Sequence of chain 1.C:
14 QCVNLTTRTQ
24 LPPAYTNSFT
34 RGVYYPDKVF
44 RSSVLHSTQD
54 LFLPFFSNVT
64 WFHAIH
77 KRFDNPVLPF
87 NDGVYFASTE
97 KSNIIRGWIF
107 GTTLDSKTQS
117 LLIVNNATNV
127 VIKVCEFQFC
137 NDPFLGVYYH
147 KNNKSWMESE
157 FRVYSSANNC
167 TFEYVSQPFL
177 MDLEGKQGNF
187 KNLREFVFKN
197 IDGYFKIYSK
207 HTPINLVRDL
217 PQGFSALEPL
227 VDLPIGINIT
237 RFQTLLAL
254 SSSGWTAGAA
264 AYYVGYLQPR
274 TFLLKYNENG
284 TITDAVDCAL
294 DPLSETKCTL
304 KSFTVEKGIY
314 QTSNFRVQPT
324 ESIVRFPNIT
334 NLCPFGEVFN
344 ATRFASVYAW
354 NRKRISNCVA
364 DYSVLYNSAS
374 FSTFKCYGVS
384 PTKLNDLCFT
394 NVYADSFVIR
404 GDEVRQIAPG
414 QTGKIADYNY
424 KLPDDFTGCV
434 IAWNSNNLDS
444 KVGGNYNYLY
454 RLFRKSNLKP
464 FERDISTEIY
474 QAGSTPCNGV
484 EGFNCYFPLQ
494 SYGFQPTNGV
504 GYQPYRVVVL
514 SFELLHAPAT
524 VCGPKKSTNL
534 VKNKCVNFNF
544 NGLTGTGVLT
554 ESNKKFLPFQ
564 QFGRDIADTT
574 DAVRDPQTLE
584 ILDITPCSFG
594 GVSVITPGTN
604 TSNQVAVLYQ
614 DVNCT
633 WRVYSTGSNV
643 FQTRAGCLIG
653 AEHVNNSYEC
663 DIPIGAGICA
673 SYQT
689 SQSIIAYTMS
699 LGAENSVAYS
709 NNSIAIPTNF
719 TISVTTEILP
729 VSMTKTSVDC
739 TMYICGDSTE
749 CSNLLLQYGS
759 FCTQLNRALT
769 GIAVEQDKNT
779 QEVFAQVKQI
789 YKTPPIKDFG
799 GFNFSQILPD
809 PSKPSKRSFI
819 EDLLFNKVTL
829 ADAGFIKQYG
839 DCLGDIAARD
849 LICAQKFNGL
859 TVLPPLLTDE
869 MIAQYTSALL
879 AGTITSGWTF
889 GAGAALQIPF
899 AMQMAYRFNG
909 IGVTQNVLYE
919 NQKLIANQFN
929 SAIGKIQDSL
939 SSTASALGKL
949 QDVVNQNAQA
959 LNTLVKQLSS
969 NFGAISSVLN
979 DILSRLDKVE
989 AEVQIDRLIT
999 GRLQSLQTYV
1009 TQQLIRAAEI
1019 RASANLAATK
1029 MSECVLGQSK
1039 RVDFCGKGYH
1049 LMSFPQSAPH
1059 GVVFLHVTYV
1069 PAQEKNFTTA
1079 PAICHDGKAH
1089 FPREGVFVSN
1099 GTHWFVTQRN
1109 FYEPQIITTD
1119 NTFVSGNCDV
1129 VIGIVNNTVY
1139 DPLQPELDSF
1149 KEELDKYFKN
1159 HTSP

A protein and the small-molecule ligand that binds it are described below.
Small molecule (SMILES): CC(=O)N[C@@H]1[C@@H](O)[C@H](O)[C@@H](CO)O[C@H]1O

Binding-site contacts:
Ligand atom C4 contacts residue ASN61 of chain 1.C at 4.3 Å.
Ligand atom C3 contacts residue TYR28 of chain 1.C at 4.4 Å (hydrophobic).
Ligand atom N2 contacts residue ASN61 of chain 1.C at 2.8 Å (h-bond).
Ligand atom C8 contacts residue ASN61 of chain 1.C at 4.2 Å.
Ligand atom O7 contacts residue ASN61 of chain 1.C at 2.9 Å (h-bond).
Ligand atom C6 contacts residue TYR28 of chain 1.C at 4.5 Å (hydrophobic).
Ligand atom C2 contacts residue ASN61 of chain 1.C at 2.5 Å.
Ligand atom C5 contacts residue TYR28 of chain 1.C at 4.0 Å (hydrophobic).
Ligand atom O5 contacts residue ASN61 of chain 1.C at 2.5 Å (h-bond).
Ligand atom C5 contacts residue ASN61 of chain 1.C at 3.7 Å.
Ligand atom C1 contacts residue TYR28 of chain 1.C at 4.0 Å (hydrophobic).
Ligand atom O5 contacts residue TYR28 of chain 1.C at 4.2 Å.
Ligand atom C7 contacts residue ASN61 of chain 1.C at 3.0 Å.
Ligand atom O6 contacts residue TYR28 of chain 1.C at 3.8 Å.
Ligand atom C1 contacts residue ASN61 of chain 1.C at 1.4 Å.
Ligand atom C3 contacts residue ASN61 of chain 1.C at 3.8 Å.
Ligand atom N2 contacts residue TYR28 of chain 1.C at 4.5 Å.